Sequence of chain 1.A:
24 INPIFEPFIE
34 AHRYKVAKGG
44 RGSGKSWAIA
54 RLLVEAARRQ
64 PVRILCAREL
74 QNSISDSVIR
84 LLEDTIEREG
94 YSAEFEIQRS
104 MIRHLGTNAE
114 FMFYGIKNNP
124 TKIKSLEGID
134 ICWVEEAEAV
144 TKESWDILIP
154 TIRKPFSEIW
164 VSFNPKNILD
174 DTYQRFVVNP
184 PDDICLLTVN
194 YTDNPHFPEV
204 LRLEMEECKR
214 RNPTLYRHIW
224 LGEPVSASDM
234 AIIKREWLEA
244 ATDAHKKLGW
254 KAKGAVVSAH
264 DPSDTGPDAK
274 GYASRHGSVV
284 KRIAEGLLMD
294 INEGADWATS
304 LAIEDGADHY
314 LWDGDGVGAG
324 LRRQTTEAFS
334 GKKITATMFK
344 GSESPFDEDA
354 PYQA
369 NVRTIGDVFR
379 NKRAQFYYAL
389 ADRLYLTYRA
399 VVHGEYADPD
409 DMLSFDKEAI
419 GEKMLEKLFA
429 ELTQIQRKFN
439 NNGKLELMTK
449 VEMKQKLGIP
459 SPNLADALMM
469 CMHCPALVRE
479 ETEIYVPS

This protein binds this small molecule.
Small molecule (SMILES): Nc1ncnc2c1ncn2[C@@H]1O[C@H](COP(=O)(O)OP(=O)(O)OP(O)(O)=S)[C@@H](O)[C@H]1O

Binding-site contacts:
Ligand atom O3B contacts residue MG1 of chain 1.B at 3.5 Å.
Ligand atom O3G contacts residue LYS48 of chain 1.A at 3.0 Å (salt-bridge).
Ligand atom O1B contacts residue GLY47 of chain 1.A at 3.3 Å (h-bond).
Ligand atom C2 contacts residue TRP50 of chain 1.A at 3.5 Å (hydrophobic).
Ligand atom S1G contacts residue GLY45 of chain 1.A at 3.6 Å (h-bond).
Ligand atom C6 contacts residue HIS199 of chain 1.A at 3.6 Å.
Ligand atom C2 contacts residue HIS199 of chain 1.A at 3.6 Å.
Ligand atom PA contacts residue GLY47 of chain 1.A at 3.6 Å.
Ligand atom N3 contacts residue TRP50 of chain 1.A at 3.3 Å.
Ligand atom O2B contacts residue MG1 of chain 1.B at 2.1 Å.
Ligand atom N3 contacts residue HIS199 of chain 1.A at 3.3 Å.
Ligand atom O2B contacts residue SER49 of chain 1.A at 2.9 Å (h-bond).
Ligand atom C1' contacts residue HIS199 of chain 1.A at 3.6 Å.
Ligand atom O5' contacts residue GLY47 of chain 1.A at 3.4 Å.
Ligand atom O1A contacts residue SER49 of chain 1.A at 3.2 Å (h-bond).
Ligand atom O3' contacts residue TRP50 of chain 1.A at 3.6 Å.
Ligand atom O1B contacts residue SER46 of chain 1.A at 2.7 Å (h-bond).
Ligand atom C8 contacts residue ASN197 of chain 1.A at 3.6 Å.
Ligand atom O3A contacts residue SER46 of chain 1.A at 3.5 Å (h-bond).
Ligand atom O1B contacts residue LYS48 of chain 1.A at 2.7 Å (salt-bridge).
Ligand atom O3B contacts residue GLY45 of chain 1.A at 3.0 Å (h-bond).
Ligand atom O1A contacts residue TRP50 of chain 1.A at 2.8 Å (h-bond).
Ligand atom O2A contacts residue TRP50 of chain 1.A at 3.5 Å.
Ligand atom C2' contacts residue TRP50 of chain 1.A at 3.5 Å (hydrophobic).
Ligand atom S1G contacts residue ARG44 of chain 1.A at 3.2 Å.
Ligand atom PB contacts residue MG1 of chain 1.B at 3.3 Å.
Ligand atom O3G contacts residue ASN167 of chain 1.A at 2.7 Å (h-bond).
Ligand atom O4' contacts residue PRO201 of chain 1.A at 3.5 Å.
Ligand atom C4 contacts residue TRP50 of chain 1.A at 3.3 Å (hydrophobic).
Ligand atom O1A contacts residue GLY47 of chain 1.A at 3.1 Å.
Ligand atom O3A contacts residue GLY47 of chain 1.A at 2.9 Å (h-bond).
Ligand atom N1 contacts residue HIS199 of chain 1.A at 3.6 Å (h-bond).
Ligand atom O4' contacts residue ASN197 of chain 1.A at 3.1 Å (h-bond).
Ligand atom C4 contacts residue HIS199 of chain 1.A at 3.5 Å.
Ligand atom PG contacts residue MG1 of chain 1.B at 3.3 Å.
Ligand atom O1A contacts residue LYS48 of chain 1.A at 3.5 Å (salt-bridge).
Ligand atom C3' contacts residue TRP50 of chain 1.A at 3.5 Å (hydrophobic).
Ligand atom C5 contacts residue TRP50 of chain 1.A at 3.5 Å (hydrophobic).
Ligand atom N7 contacts residue TRP50 of chain 1.A at 3.6 Å.
Ligand atom O2G contacts residue MG1 of chain 1.B at 2.1 Å.